Binding-site contacts:
Ligand atom C3B contacts residue LEU226 of chain 7.A at 3.5 Å (hydrophobic).
Ligand atom C31 contacts residue ASN199 of chain 7.A at 3.4 Å.
Ligand atom C4A contacts residue LEU186 of chain 7.A at 3.9 Å (hydrophobic).
Ligand atom C6C contacts residue TRP97 of chain 7.A at 3.9 Å (hydrophobic).
Ligand atom C4C contacts residue THR121 of chain 7.A at 3.7 Å.
Ligand atom C6C contacts residue ILE123 of chain 7.A at 3.6 Å (hydrophobic).
Ligand atom C4B contacts residue LEU226 of chain 7.A at 3.9 Å (hydrophobic).
Ligand atom C7C contacts residue LEU99 of chain 7.A at 3.5 Å (hydrophobic).
Ligand atom C6B contacts residue ILE188 of chain 7.A at 3.7 Å (hydrophobic).
Ligand atom C7C contacts residue ILE123 of chain 7.A at 3.5 Å (hydrophobic).
Ligand atom C6C contacts residue LEU99 of chain 7.A at 3.6 Å (hydrophobic).
Ligand atom C5C contacts residue THR101 of chain 7.A at 3.7 Å.
Ligand atom C2B contacts residue ILE123 of chain 7.A at 3.5 Å (hydrophobic).
Ligand atom C2C contacts residue THR101 of chain 7.A at 3.8 Å.
Ligand atom O1 contacts residue MET223 of chain 7.A at 3.6 Å (h-bond).
Ligand atom C3B contacts residue ILE123 of chain 7.A at 3.9 Å (hydrophobic).
Ligand atom N3A contacts residue TYR151 of chain 7.A at 3.3 Å.
Ligand atom C5A contacts residue ALA149 of chain 7.A at 3.2 Å (hydrophobic).
Ligand atom C2B contacts residue LEU226 of chain 7.A at 3.6 Å (hydrophobic).
Ligand atom C3 contacts residue TYR197 of chain 7.A at 3.7 Å (hydrophobic).
Ligand atom C5 contacts residue TYR197 of chain 7.A at 3.8 Å (hydrophobic).
Ligand atom O1A contacts residue LEU226 of chain 7.A at 3.8 Å.
Ligand atom C4A contacts residue PRO173 of chain 7.A at 3.3 Å (hydrophobic).
Ligand atom N2 contacts residue ASN221 of chain 7.A at 3.9 Å.
Ligand atom C1C contacts residue TYR197 of chain 7.A at 3.7 Å (hydrophobic).
Ligand atom O1B contacts residue LEU99 of chain 7.A at 3.1 Å.
Ligand atom C31 contacts residue TYR197 of chain 7.A at 3.7 Å (hydrophobic).
Ligand atom C4 contacts residue TYR197 of chain 7.A at 3.6 Å (hydrophobic).
Ligand atom C1B contacts residue LEU99 of chain 7.A at 3.9 Å (hydrophobic).
Ligand atom C5C contacts residue LEU99 of chain 7.A at 3.6 Å (hydrophobic).
Ligand atom C5A contacts residue LEU186 of chain 7.A at 3.6 Å (hydrophobic).
Ligand atom C2A contacts residue LEU186 of chain 7.A at 3.7 Å (hydrophobic).
Ligand atom C5A contacts residue PRO173 of chain 7.A at 3.5 Å (hydrophobic).
Ligand atom O1A contacts residue ALA149 of chain 7.A at 3.7 Å.
Ligand atom C5B contacts residue ILE188 of chain 7.A at 3.6 Å (hydrophobic).
Ligand atom O1A contacts residue LEU186 of chain 7.A at 3.7 Å.
Ligand atom C5A contacts residue VAL175 of chain 7.A at 3.9 Å (hydrophobic).
Ligand atom C4A contacts residue TYR151 of chain 7.A at 3.8 Å (hydrophobic).
Ligand atom O1 contacts residue TYR197 of chain 7.A at 3.9 Å.
Ligand atom O1B contacts residue TRP97 of chain 7.A at 3.6 Å.

Sequence of chain 7.C:
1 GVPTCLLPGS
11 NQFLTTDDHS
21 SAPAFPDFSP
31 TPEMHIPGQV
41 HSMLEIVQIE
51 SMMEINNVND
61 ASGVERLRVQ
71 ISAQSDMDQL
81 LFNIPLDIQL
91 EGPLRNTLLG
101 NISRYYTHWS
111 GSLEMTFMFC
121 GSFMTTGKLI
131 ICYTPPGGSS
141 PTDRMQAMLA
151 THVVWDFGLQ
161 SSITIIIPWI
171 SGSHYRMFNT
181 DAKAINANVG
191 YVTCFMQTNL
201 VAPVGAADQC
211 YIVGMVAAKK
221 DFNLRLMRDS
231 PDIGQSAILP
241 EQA

This protein binds this small molecule.
Small molecule (SMILES): Cc1cc(CCCCCCCOc2ccc(C3=NCCO3)cc2)on1

Sequence of chain 7.A:
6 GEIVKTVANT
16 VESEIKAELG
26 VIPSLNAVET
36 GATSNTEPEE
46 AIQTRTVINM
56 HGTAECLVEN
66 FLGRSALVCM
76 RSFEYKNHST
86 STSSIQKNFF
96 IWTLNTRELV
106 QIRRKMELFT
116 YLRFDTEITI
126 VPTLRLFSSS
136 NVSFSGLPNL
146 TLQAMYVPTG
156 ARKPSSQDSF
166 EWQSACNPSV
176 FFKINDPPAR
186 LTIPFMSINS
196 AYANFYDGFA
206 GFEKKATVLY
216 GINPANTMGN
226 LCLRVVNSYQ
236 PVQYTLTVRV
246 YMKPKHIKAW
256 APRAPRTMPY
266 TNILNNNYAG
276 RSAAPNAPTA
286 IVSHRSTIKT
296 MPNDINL